Sequence of chain 1.K:
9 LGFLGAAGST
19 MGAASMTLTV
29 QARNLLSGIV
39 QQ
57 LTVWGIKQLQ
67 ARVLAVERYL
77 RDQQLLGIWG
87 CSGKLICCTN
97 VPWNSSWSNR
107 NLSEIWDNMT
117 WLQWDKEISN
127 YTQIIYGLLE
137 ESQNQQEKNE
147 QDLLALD

The small molecule below binds the protein below.
Small molecule (SMILES): CC(=O)N[C@@H]1[C@@H](O)[C@H](O)[C@@H](CO)O[C@H]1O

Binding-site contacts:
Ligand atom O5 contacts residue ASN126 of chain 1.K at 2.4 Å (h-bond).
Ligand atom C2 contacts residue ASN126 of chain 1.K at 2.5 Å.
Ligand atom O7 contacts residue TYR127 of chain 1.K at 4.2 Å.
Ligand atom C4 contacts residue ASN126 of chain 1.K at 4.2 Å.
Ligand atom C3 contacts residue ASN126 of chain 1.K at 3.8 Å.
Ligand atom O7 contacts residue ASN126 of chain 1.K at 3.0 Å (h-bond).
Ligand atom C1 contacts residue ASN126 of chain 1.K at 1.4 Å.
Ligand atom C8 contacts residue ASN126 of chain 1.K at 4.3 Å.
Ligand atom C7 contacts residue ASN126 of chain 1.K at 3.2 Å.
Ligand atom C8 contacts residue GLU123 of chain 1.K at 4.5 Å.
Ligand atom C5 contacts residue ASN126 of chain 1.K at 3.7 Å.
Ligand atom N2 contacts residue ASN126 of chain 1.K at 2.9 Å (h-bond).